Binding-site contacts:
Ligand atom O contacts residue LEU228 of chain 1.B at 3.2 Å.
Ligand atom C4 contacts residue ILE73 of chain 1.B at 3.8 Å (hydrophobic).
Ligand atom C11 contacts residue PHE251 of chain 1.B at 3.8 Å (hydrophobic).
Ligand atom F4 contacts residue LEU250 of chain 1.B at 3.7 Å.
Ligand atom C contacts residue LYS99 of chain 1.B at 3.5 Å.
Ligand atom N contacts residue PHE251 of chain 1.B at 3.5 Å.
Ligand atom F1 contacts residue GLN232 of chain 1.B at 3.4 Å.
Ligand atom F1 contacts residue GLN229 of chain 1.B at 3.8 Å.
Ligand atom C9 contacts residue PHE251 of chain 1.B at 3.6 Å (hydrophobic).
Ligand atom O1 contacts residue PHE243 of chain 1.B at 2.9 Å (h-bond).
Ligand atom C12 contacts residue THR70 of chain 1.B at 3.4 Å.
Ligand atom O1 contacts residue ALA242 of chain 1.B at 3.4 Å (h-bond).
Ligand atom F4 contacts residue TYR247 of chain 1.B at 3.6 Å.
Ligand atom C10 contacts residue PHE251 of chain 1.B at 3.5 Å (hydrophobic).
Ligand atom F3 contacts residue LEU228 of chain 1.B at 3.2 Å.
Ligand atom C12 contacts residue ALA66 of chain 1.B at 3.8 Å (hydrophobic).
Ligand atom CL contacts residue LEU69 of chain 1.B at 3.6 Å.
Ligand atom O1 contacts residue ALA241 of chain 1.B at 3.6 Å.
Ligand atom C21 contacts residue ALA242 of chain 1.B at 3.6 Å (hydrophobic).
Ligand atom O2 contacts residue ALA241 of chain 1.B at 3.6 Å.
Ligand atom F3 contacts residue VAL225 of chain 1.B at 3.7 Å.
Ligand atom C contacts residue LEU98 of chain 1.B at 3.4 Å (hydrophobic).
Ligand atom O2 contacts residue ALA242 of chain 1.B at 3.0 Å (h-bond).
Ligand atom C17 contacts residue TYR247 of chain 1.B at 3.5 Å (hydrophobic).
Ligand atom C20 contacts residue ILE73 of chain 1.B at 3.5 Å (hydrophobic).
Ligand atom C1 contacts residue LYS99 of chain 1.B at 3.2 Å.
Ligand atom F4 contacts residue LEU246 of chain 1.B at 3.4 Å.
Ligand atom O contacts residue MET103 of chain 1.B at 3.6 Å.
Ligand atom CL contacts residue THR70 of chain 1.B at 3.6 Å.
Ligand atom C2 contacts residue LEU250 of chain 1.B at 3.8 Å (hydrophobic).
Ligand atom F2 contacts residue PHE251 of chain 1.B at 3.7 Å.
Ligand atom F contacts residue LEU246 of chain 1.B at 3.4 Å.
Ligand atom F2 contacts residue LEU250 of chain 1.B at 3.6 Å.
Ligand atom C5 contacts residue ILE73 of chain 1.B at 3.7 Å (hydrophobic).
Ligand atom F contacts residue ILE73 of chain 1.B at 3.4 Å.
Ligand atom O2 contacts residue GLN74 of chain 1.B at 2.9 Å (h-bond).
Ligand atom O1 contacts residue TYR247 of chain 1.B at 3.6 Å.
Ligand atom F3 contacts residue GLN229 of chain 1.B at 3.1 Å.
Ligand atom C4 contacts residue LEU250 of chain 1.B at 3.8 Å (hydrophobic).
Ligand atom C15 contacts residue ILE73 of chain 1.B at 3.6 Å (hydrophobic).

This small molecule binds to this protein.
Small molecule (SMILES): O=C(O)c1ccc(-c2nn(C(=O)c3c(Cl)cccc3C(F)(F)F)c3cccc(F)c23)c(F)c1

Sequence of chain 1.B:
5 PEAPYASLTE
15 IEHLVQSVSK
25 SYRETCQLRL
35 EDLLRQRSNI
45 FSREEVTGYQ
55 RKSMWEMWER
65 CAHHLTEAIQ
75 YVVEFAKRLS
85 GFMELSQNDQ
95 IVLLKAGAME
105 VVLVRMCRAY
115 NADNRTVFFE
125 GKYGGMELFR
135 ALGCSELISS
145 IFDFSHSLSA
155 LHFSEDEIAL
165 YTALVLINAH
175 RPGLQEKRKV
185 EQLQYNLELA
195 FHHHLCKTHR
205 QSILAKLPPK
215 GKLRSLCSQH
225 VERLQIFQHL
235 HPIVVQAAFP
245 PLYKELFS